Binding-site contacts:
Ligand atom O6 contacts residue DT8 of chain 1.B at 3.1 Å (h-bond).
Ligand atom C2 contacts residue DG31 of chain 1.D at 3.2 Å.
Ligand atom O2 contacts residue DG31 of chain 1.D at 3.1 Å (h-bond).
Ligand atom N4 contacts residue DG13 of chain 1.B at 2.9 Å (h-bond).
Ligand atom N6 contacts residue DT12 of chain 1.B at 3.1 Å (h-bond).
Ligand atom OP1 contacts residue ALA351 of chain 1.A at 2.8 Å (h-bond).
Ligand atom C6 contacts residue DG7 of chain 1.B at 2.3 Å.
Ligand atom N1 contacts residue DT12 of chain 1.B at 2.9 Å (h-bond).
Ligand atom O4' contacts residue MET464 of chain 1.A at 3.3 Å.
Ligand atom N3 contacts residue DG13 of chain 1.B at 2.9 Å (h-bond).
Ligand atom O2 contacts residue DG13 of chain 1.B at 2.9 Å (h-bond).
Ligand atom OP1 contacts residue ARG537 of chain 1.A at 3.3 Å (salt-bridge).
Ligand atom N3 contacts residue DG31 of chain 1.D at 3.2 Å (h-bond).
Ligand atom O4 contacts residue DA10 of chain 1.B at 2.9 Å (h-bond).
Ligand atom O2' contacts residue THR356 of chain 1.A at 2.9 Å.
Ligand atom O2' contacts residue TYR462 of chain 1.A at 2.7 Å (h-bond).
Ligand atom C2 contacts residue DG7 of chain 1.B at 2.0 Å.
Ligand atom O3' contacts residue ARG537 of chain 1.A at 3.3 Å.
Ligand atom OP2 contacts residue GLN538 of chain 1.A at 2.9 Å (h-bond).
Ligand atom OP1 contacts residue SER468 of chain 1.A at 2.8 Å (h-bond).
Ligand atom N1 contacts residue DT11 of chain 1.B at 2.8 Å (h-bond).
Ligand atom N1 contacts residue DC9 of chain 1.B at 3.2 Å (h-bond).
Ligand atom N1 contacts residue DT8 of chain 1.B at 2.5 Å (h-bond).
Ligand atom O2' contacts residue ASN541 of chain 1.A at 2.5 Å (h-bond).
Ligand atom C2 contacts residue TYR462 of chain 1.A at 3.3 Å (hydrophobic).
Ligand atom N3 contacts residue DG7 of chain 1.B at 3.1 Å (h-bond).
Ligand atom N2 contacts residue DC9 of chain 1.B at 2.2 Å (h-bond).
Ligand atom N1 contacts residue DG7 of chain 1.B at 2.1 Å (h-bond).
Ligand atom N3 contacts residue DA10 of chain 1.B at 3.1 Å (h-bond).
Ligand atom C2 contacts residue DC9 of chain 1.B at 3.2 Å.
Ligand atom N6 contacts residue DT11 of chain 1.B at 2.8 Å (h-bond).
Ligand atom N4 contacts residue DG31 of chain 1.D at 2.9 Å (h-bond).
Ligand atom OP1 contacts residue HIS534 of chain 1.A at 2.8 Å (h-bond).
Ligand atom N6 contacts residue DG7 of chain 1.B at 2.1 Å (h-bond).
Ligand atom OP1 contacts residue MET464 of chain 1.A at 3.3 Å.
Ligand atom C6 contacts residue DT8 of chain 1.B at 3.2 Å.
Ligand atom N3 contacts residue TYR462 of chain 1.A at 3.1 Å.
Ligand atom O2 contacts residue GLN545 of chain 1.A at 3.2 Å (h-bond).
Ligand atom N7 contacts residue DT8 of chain 1.B at 2.9 Å (h-bond).
Ligand atom OP1 contacts residue THR350 of chain 1.A at 3.3 Å.

The protein below binds the small molecule below.
Small molecule (SMILES): Nc1ccn([C@@H]2O[C@H](CO[P](=O)(O)O[C@H]3[C@@H](O)[C@H](n4ccc(N)nc4=O)O[C@@H]3COP(=O)=O)[C@@H](O[P](=O)(O)OC[C@H]3O[C@@H](n4cnc5c(N)ncnc54)[C@H](O)[C@@H]3O[P](=O)(O)OC[C@H]3O[C@@H](n4cnc5c(N)ncnc54)[C@H](O)[C@@H]3O[P](=O)(O)OC[C@H]3O[C@@H](n4ccc(=O)[nH]c4=O)[C@H](O)[C@@H]3O[P](=O)(O)OC[C@H]3O[C@@H](n4cnc5c(=O)nc(N)[nH]c54)[C@H](O)[C@@H]3O[P](=O)(O)OC[C@H]3O[C@@H](n4cnc5c(N)ncnc54)[C@H](O)[C@@H]3O)[C@H]2O)c(=O)n1

Sequence of chain 1.A:
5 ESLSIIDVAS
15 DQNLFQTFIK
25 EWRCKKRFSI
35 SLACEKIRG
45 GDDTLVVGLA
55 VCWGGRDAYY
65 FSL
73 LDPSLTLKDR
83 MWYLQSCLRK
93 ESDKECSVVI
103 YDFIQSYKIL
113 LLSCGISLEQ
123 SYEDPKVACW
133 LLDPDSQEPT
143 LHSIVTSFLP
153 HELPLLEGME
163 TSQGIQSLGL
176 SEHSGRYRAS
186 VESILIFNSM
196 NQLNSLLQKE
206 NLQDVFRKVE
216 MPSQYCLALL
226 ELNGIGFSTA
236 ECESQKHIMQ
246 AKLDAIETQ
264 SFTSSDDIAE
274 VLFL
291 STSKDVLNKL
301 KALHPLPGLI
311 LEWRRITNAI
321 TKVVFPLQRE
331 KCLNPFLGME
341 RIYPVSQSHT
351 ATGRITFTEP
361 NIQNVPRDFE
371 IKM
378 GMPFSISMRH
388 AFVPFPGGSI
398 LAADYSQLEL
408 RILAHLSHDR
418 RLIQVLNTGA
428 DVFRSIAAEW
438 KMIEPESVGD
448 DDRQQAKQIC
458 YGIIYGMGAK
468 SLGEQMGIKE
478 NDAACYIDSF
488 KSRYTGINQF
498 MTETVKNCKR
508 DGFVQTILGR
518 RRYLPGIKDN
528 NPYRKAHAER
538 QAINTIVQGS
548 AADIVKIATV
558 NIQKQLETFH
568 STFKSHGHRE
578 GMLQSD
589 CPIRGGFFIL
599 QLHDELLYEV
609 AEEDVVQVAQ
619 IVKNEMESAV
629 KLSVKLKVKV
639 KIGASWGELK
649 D